A small-molecule ligand and the protein it binds are described below.
Small molecule (SMILES): CC(=O)N[C@@H]1[C@@H](O)[C@H](O)[C@@H](CO)O[C@H]1O

Sequence of chain 1.G:
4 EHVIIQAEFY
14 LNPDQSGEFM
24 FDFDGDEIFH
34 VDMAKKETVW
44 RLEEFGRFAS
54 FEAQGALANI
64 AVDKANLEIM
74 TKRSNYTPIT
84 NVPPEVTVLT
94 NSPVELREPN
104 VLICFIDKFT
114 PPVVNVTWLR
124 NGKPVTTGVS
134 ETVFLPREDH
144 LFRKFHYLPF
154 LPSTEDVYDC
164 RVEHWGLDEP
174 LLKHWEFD

Binding-site contacts:
Ligand atom C7 contacts residue ASN78 of chain 1.G at 3.2 Å.
Ligand atom C2 contacts residue ASN78 of chain 1.G at 2.4 Å.
Ligand atom O7 contacts residue ASN78 of chain 1.G at 3.0 Å (h-bond).
Ligand atom C5 contacts residue ASN78 of chain 1.G at 3.7 Å.
Ligand atom O5 contacts residue ASN78 of chain 1.G at 2.4 Å (h-bond).
Ligand atom C8 contacts residue ASN78 of chain 1.G at 4.5 Å.
Ligand atom C4 contacts residue ASN78 of chain 1.G at 4.2 Å.
Ligand atom N2 contacts residue ASN78 of chain 1.G at 2.9 Å (h-bond).
Ligand atom C3 contacts residue ASN78 of chain 1.G at 3.8 Å.
Ligand atom C1 contacts residue ASN78 of chain 1.G at 1.4 Å.